The small molecule below binds the protein below.
Small molecule (SMILES): CC(=O)NCCCNCc1ccc(-c2ccccc2)c(Cl)c1

Sequence of chain 1.A:
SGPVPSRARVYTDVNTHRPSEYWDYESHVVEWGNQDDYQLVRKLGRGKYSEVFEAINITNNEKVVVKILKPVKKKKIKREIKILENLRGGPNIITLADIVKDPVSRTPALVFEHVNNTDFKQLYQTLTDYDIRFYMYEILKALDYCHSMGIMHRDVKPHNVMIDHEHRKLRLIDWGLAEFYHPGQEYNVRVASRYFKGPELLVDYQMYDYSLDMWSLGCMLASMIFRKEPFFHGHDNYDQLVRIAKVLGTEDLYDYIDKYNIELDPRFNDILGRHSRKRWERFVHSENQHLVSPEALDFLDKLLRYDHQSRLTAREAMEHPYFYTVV

Binding-site contacts:
Ligand atom C5 contacts residue TYR62 of chain 1.A at 3.1 Å (hydrophobic).
Ligand atom N1 contacts residue GLN59 of chain 1.A at 3.9 Å.
Ligand atom C17 contacts residue VAL124 of chain 1.A at 4.2 Å (hydrophobic).
Ligand atom C10 contacts residue TYR62 of chain 1.A at 4.3 Å (hydrophobic).
Ligand atom C11 contacts residue LEU64 of chain 1.A at 4.4 Å (hydrophobic).
Ligand atom N1 contacts residue ASP60 of chain 1.A at 3.5 Å (salt-bridge).
Ligand atom C5 contacts residue GLN59 of chain 1.A at 4.3 Å.
Ligand atom C17 contacts residue ASP126 of chain 1.A at 3.7 Å.
Ligand atom C4 contacts residue TYR62 of chain 1.A at 3.7 Å (hydrophobic).
Ligand atom C15 contacts residue ALA133 of chain 1.A at 3.9 Å (hydrophobic).
Ligand atom C12 contacts residue ASP126 of chain 1.A at 3.9 Å.
Ligand atom C17 contacts residue ALA133 of chain 1.A at 4.3 Å (hydrophobic).
Ligand atom C17 contacts residue GLN59 of chain 1.A at 4.3 Å.
Ligand atom C6 contacts residue TYR62 of chain 1.A at 3.6 Å (hydrophobic).
Ligand atom C4 contacts residue ASP60 of chain 1.A at 3.8 Å.
Ligand atom C15 contacts residue ILE92 of chain 1.A at 3.8 Å (hydrophobic).
Ligand atom C14 contacts residue ILE92 of chain 1.A at 3.5 Å (hydrophobic).
Ligand atom C8 contacts residue ASP126 of chain 1.A at 4.3 Å.
Ligand atom C6 contacts residue GLN59 of chain 1.A at 4.0 Å.
Ligand atom CL contacts residue VAL90 of chain 1.A at 4.0 Å.
Ligand atom C13 contacts residue ASP126 of chain 1.A at 3.8 Å.
Ligand atom C16 contacts residue LYS125 of chain 1.A at 4.0 Å.
Ligand atom C17 contacts residue LYS125 of chain 1.A at 4.2 Å.
Ligand atom C15 contacts residue ASP126 of chain 1.A at 3.5 Å.
Ligand atom C13 contacts residue ILE92 of chain 1.A at 3.8 Å (hydrophobic).
Ligand atom CL contacts residue LEU64 of chain 1.A at 4.0 Å.
Ligand atom C16 contacts residue THR131 of chain 1.A at 3.6 Å.
Ligand atom C16 contacts residue ASP126 of chain 1.A at 3.5 Å.
Ligand atom CL contacts residue VAL124 of chain 1.A at 4.4 Å.
Ligand atom C10 contacts residue GLN59 of chain 1.A at 4.0 Å.
Ligand atom C11 contacts residue TYR62 of chain 1.A at 3.1 Å (hydrophobic).
Ligand atom C14 contacts residue ASP126 of chain 1.A at 3.7 Å.
Ligand atom CL contacts residue GLN59 of chain 1.A at 4.3 Å.
Ligand atom C10 contacts residue LEU64 of chain 1.A at 4.4 Å (hydrophobic).
Ligand atom CL contacts residue TYR62 of chain 1.A at 4.2 Å.
Ligand atom N1 contacts residue TYR62 of chain 1.A at 3.4 Å (h-bond).
Ligand atom C16 contacts residue ALA133 of chain 1.A at 3.6 Å (hydrophobic).
Ligand atom C16 contacts residue VAL124 of chain 1.A at 4.4 Å (hydrophobic).
Ligand atom C11 contacts residue GLN59 of chain 1.A at 3.5 Å.
Ligand atom C15 contacts residue THR131 of chain 1.A at 3.5 Å.